This small molecule binds to this protein.
Small molecule (SMILES): CC[N+](CC)(CC)Cc1ccccc1

Binding-site contacts:
Ligand atom C13 contacts residue PHE218 of chain 1.A at 3.3 Å (hydrophobic).
Ligand atom C7 contacts residue ASP119 of chain 1.A at 4.0 Å.
Ligand atom C5 contacts residue TRP223 of chain 1.A at 3.6 Å (hydrophobic).
Ligand atom C10 contacts residue TYR359 of chain 1.A at 3.3 Å (hydrophobic).
Ligand atom C9 contacts residue ASN260 of chain 1.A at 3.6 Å.
Ligand atom C9 contacts residue POP1 of chain 1.B at 3.8 Å.
Ligand atom C11 contacts residue HIS353 of chain 1.A at 3.9 Å.
Ligand atom C10 contacts residue PHE116 of chain 1.A at 4.2 Å (hydrophobic).
Ligand atom C3 contacts residue POP1 of chain 1.B at 3.1 Å.
Ligand atom C4 contacts residue GLN115 of chain 1.A at 3.7 Å.
Ligand atom C4 contacts residue TRP223 of chain 1.A at 3.9 Å (hydrophobic).
Ligand atom C6 contacts residue POP1 of chain 1.B at 3.8 Å.
Ligand atom C2 contacts residue PHE116 of chain 1.A at 3.4 Å (hydrophobic).
Ligand atom C8 contacts residue PHE218 of chain 1.A at 3.4 Å (hydrophobic).
Ligand atom C3 contacts residue ASP119 of chain 1.A at 3.5 Å.
Ligand atom C12 contacts residue PHE218 of chain 1.A at 3.6 Å (hydrophobic).
Ligand atom C10 contacts residue ASN260 of chain 1.A at 3.6 Å.
Ligand atom C11 contacts residue LEU92 of chain 1.A at 4.0 Å (hydrophobic).
Ligand atom C9 contacts residue PHE116 of chain 1.A at 3.9 Å (hydrophobic).
Ligand atom C7 contacts residue GLN115 of chain 1.A at 3.3 Å.
Ligand atom C6 contacts residue TYR192 of chain 1.A at 3.1 Å (hydrophobic).
Ligand atom C12 contacts residue TRP345 of chain 1.A at 4.1 Å (hydrophobic).
Ligand atom C2 contacts residue POP1 of chain 1.B at 4.1 Å.
Ligand atom C5 contacts residue THR217 of chain 1.A at 4.2 Å.
Ligand atom C11 contacts residue PHE352 of chain 1.A at 3.8 Å (hydrophobic).
Ligand atom C9 contacts residue PHE218 of chain 1.A at 3.9 Å (hydrophobic).
Ligand atom C9 contacts residue TYR359 of chain 1.A at 3.6 Å (hydrophobic).
Ligand atom C12 contacts residue LEU92 of chain 1.A at 3.9 Å (hydrophobic).
Ligand atom C1 contacts residue POP1 of chain 1.B at 3.4 Å.
Ligand atom C7 contacts residue TYR192 of chain 1.A at 2.8 Å (hydrophobic).
Ligand atom C3 contacts residue PHE116 of chain 1.A at 3.7 Å (hydrophobic).
Ligand atom C10 contacts residue PHE352 of chain 1.A at 3.9 Å (hydrophobic).
Ligand atom C1 contacts residue PHE218 of chain 1.A at 3.9 Å (hydrophobic).
Ligand atom N contacts residue POP1 of chain 1.B at 4.1 Å.
Ligand atom C11 contacts residue PHE218 of chain 1.A at 4.2 Å (hydrophobic).
Ligand atom C5 contacts residue PHE218 of chain 1.A at 3.1 Å (hydrophobic).
Ligand atom C3 contacts residue ARG358 of chain 1.A at 3.8 Å.
Ligand atom C10 contacts residue HIS353 of chain 1.A at 3.7 Å.
Ligand atom C5 contacts residue GLN115 of chain 1.A at 3.8 Å.
Ligand atom C6 contacts residue THR217 of chain 1.A at 4.0 Å.

Sequence of chain 1.A:
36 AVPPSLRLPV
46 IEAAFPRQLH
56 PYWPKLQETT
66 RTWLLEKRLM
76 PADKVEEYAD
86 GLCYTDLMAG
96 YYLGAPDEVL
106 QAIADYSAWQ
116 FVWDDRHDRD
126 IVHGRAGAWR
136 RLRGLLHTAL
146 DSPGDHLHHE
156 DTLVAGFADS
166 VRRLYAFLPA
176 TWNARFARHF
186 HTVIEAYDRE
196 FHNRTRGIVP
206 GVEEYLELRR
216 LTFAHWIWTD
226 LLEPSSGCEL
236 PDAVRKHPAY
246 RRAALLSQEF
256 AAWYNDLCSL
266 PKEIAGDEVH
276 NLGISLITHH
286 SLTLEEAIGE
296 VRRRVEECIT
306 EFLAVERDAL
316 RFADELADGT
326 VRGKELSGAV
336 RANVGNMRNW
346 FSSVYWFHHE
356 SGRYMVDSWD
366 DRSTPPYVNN